Sequence of chain 1.A:
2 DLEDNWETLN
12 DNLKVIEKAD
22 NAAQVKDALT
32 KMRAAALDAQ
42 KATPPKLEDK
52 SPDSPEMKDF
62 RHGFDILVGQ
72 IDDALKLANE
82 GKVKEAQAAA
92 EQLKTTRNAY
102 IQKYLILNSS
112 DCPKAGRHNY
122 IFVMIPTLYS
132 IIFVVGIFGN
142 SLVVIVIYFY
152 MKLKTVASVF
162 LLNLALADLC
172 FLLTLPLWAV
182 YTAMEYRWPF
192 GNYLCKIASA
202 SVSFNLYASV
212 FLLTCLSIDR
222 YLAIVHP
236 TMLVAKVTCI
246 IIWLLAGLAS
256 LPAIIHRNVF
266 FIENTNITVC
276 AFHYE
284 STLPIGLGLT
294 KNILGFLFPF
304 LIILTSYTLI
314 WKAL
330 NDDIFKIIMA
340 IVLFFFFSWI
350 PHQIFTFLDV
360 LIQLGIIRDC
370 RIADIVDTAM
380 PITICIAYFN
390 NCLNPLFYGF

A protein and the small-molecule ligand that binds it are described below.
Small molecule (SMILES): CCCc1nc(C(C)(C)O)c(C(=O)O)n1Cc1ccc(-c2ccccc2-c2nnn[nH]2)cc1

Binding-site contacts:
Ligand atom N6 contacts residue TYR130 of chain 1.A at 3.2 Å (h-bond).
Ligand atom N4 contacts residue ARG262 of chain 1.A at 2.9 Å (salt-bridge).
Ligand atom C12 contacts residue SER204 of chain 1.A at 3.3 Å.
Ligand atom C9 contacts residue SER204 of chain 1.A at 3.8 Å.
Ligand atom C5 contacts residue VAL203 of chain 1.A at 3.5 Å (hydrophobic).
Ligand atom C18 contacts residue TRP179 of chain 1.A at 3.9 Å (hydrophobic).
Ligand atom C19 contacts residue VAL203 of chain 1.A at 3.8 Å (hydrophobic).
Ligand atom C4 contacts residue SER200 of chain 1.A at 3.7 Å.
Ligand atom O2 contacts residue ARG262 of chain 1.A at 3.9 Å.
Ligand atom C4 contacts residue VAL203 of chain 1.A at 3.0 Å (hydrophobic).
Ligand atom C18 contacts residue TYR130 of chain 1.A at 3.4 Å (hydrophobic).
Ligand atom C4 contacts residue ARG262 of chain 1.A at 3.9 Å.
Ligand atom C15 contacts residue TYR130 of chain 1.A at 3.8 Å (hydrophobic).
Ligand atom N2 contacts residue SER204 of chain 1.A at 3.5 Å (h-bond).
Ligand atom C23 contacts residue TYR182 of chain 1.A at 3.8 Å (hydrophobic).
Ligand atom N3 contacts residue ARG262 of chain 1.A at 3.5 Å (salt-bridge).
Ligand atom C19 contacts residue ILE383 of chain 1.A at 3.9 Å (hydrophobic).
Ligand atom N4 contacts residue PHE277 of chain 1.A at 3.4 Å.
Ligand atom C2 contacts residue ARG262 of chain 1.A at 3.9 Å.
Ligand atom C11 contacts residue SER204 of chain 1.A at 3.6 Å.
Ligand atom C10 contacts residue SER204 of chain 1.A at 3.9 Å.
Ligand atom C24 contacts residue ILE383 of chain 1.A at 3.5 Å (hydrophobic).
Ligand atom N3 contacts residue PHE277 of chain 1.A at 3.4 Å.
Ligand atom C14 contacts residue SER204 of chain 1.A at 3.8 Å.
Ligand atom C1 contacts residue TRP179 of chain 1.A at 3.4 Å (hydrophobic).
Ligand atom C8 contacts residue SER204 of chain 1.A at 3.5 Å.
Ligand atom C20 contacts residue TYR387 of chain 1.A at 3.7 Å (hydrophobic).
Ligand atom N5 contacts residue ARG262 of chain 1.A at 3.2 Å (salt-bridge).
Ligand atom C3 contacts residue ARG262 of chain 1.A at 3.7 Å.
Ligand atom C23 contacts residue TYR187 of chain 1.A at 3.8 Å (hydrophobic).
Ligand atom C2 contacts residue VAL203 of chain 1.A at 3.7 Å (hydrophobic).
Ligand atom C13 contacts residue SER204 of chain 1.A at 3.3 Å.
Ligand atom C20 contacts residue PHE172 of chain 1.A at 3.9 Å (hydrophobic).
Ligand atom N1 contacts residue TRP179 of chain 1.A at 3.8 Å.
Ligand atom C3 contacts residue VAL203 of chain 1.A at 3.2 Å (hydrophobic).
Ligand atom C20 contacts residue VAL203 of chain 1.A at 3.7 Å (hydrophobic).
Ligand atom C20 contacts residue ILE383 of chain 1.A at 3.8 Å (hydrophobic).
Ligand atom C10 contacts residue LEU207 of chain 1.A at 3.9 Å (hydrophobic).
Ligand atom O1 contacts residue TRP179 of chain 1.A at 3.2 Å.
Ligand atom O1 contacts residue ARG262 of chain 1.A at 3.3 Å (salt-bridge).